Sequence of chain 1.A:
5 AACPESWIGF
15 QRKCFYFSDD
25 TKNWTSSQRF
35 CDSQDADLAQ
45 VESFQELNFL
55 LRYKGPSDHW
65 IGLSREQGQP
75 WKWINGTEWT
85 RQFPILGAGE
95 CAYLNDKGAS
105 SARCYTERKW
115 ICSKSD

A small-molecule ligand and the protein it binds are described below.
Small molecule (SMILES): CC(=O)N[C@@H]1[C@@H](O)[C@H](O)[C@@H](CO)O[C@H]1O

Binding-site contacts:
Ligand atom N2 contacts residue THR81 of chain 1.A at 3.0 Å (h-bond).
Ligand atom C5 contacts residue TRP77 of chain 1.A at 3.5 Å (hydrophobic).
Ligand atom O5 contacts residue TRP77 of chain 1.A at 4.2 Å.
Ligand atom C7 contacts residue ASN79 of chain 1.A at 3.4 Å.
Ligand atom C8 contacts residue THR81 of chain 1.A at 3.5 Å.
Ligand atom C1 contacts residue ASN79 of chain 1.A at 1.4 Å.
Ligand atom C5 contacts residue ASN79 of chain 1.A at 3.5 Å.
Ligand atom C3 contacts residue THR81 of chain 1.A at 4.5 Å.
Ligand atom O4 contacts residue GLU46 of chain 1.A at 2.4 Å (salt-bridge).
Ligand atom O7 contacts residue ASN79 of chain 1.A at 3.5 Å (h-bond).
Ligand atom C7 contacts residue THR81 of chain 1.A at 3.6 Å.
Ligand atom C4 contacts residue ASN79 of chain 1.A at 4.1 Å.
Ligand atom O5 contacts residue GLN44 of chain 1.A at 3.7 Å.
Ligand atom O6 contacts residue GLU46 of chain 1.A at 2.8 Å.
Ligand atom C6 contacts residue TRP77 of chain 1.A at 3.5 Å (hydrophobic).
Ligand atom C6 contacts residue GLN44 of chain 1.A at 3.6 Å.
Ligand atom O5 contacts residue ASN79 of chain 1.A at 2.2 Å (h-bond).
Ligand atom O4 contacts residue TRP77 of chain 1.A at 4.5 Å.
Ligand atom C3 contacts residue ASN79 of chain 1.A at 3.7 Å.
Ligand atom C1 contacts residue TRP77 of chain 1.A at 4.4 Å (hydrophobic).
Ligand atom C1 contacts residue THR81 of chain 1.A at 3.6 Å.
Ligand atom N2 contacts residue ASN79 of chain 1.A at 3.0 Å (h-bond).
Ligand atom C5 contacts residue GLU46 of chain 1.A at 4.1 Å.
Ligand atom C4 contacts residue GLU46 of chain 1.A at 3.6 Å.
Ligand atom C2 contacts residue THR81 of chain 1.A at 3.8 Å.
Ligand atom O6 contacts residue GLN44 of chain 1.A at 3.3 Å.
Ligand atom C6 contacts residue GLU46 of chain 1.A at 3.3 Å.
Ligand atom C2 contacts residue ASN79 of chain 1.A at 2.4 Å.